Sequence of chain 2.A:
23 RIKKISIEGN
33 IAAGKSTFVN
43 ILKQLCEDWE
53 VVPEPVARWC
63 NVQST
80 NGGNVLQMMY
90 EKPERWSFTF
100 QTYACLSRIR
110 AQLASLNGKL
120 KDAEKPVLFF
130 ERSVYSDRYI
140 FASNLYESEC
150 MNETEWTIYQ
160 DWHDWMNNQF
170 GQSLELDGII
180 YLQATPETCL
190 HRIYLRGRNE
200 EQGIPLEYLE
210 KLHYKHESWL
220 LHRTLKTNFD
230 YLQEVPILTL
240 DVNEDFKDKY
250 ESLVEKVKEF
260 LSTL

Binding-site contacts:
Ligand atom C2' contacts residue ILE33 of chain 2.A at 3.9 Å (hydrophobic).
Ligand atom O1 contacts residue ILE33 of chain 2.A at 3.6 Å.
Ligand atom O1 contacts residue PHE140 of chain 2.A at 3.2 Å.
Ligand atom C3' contacts residue GLU200 of chain 2.A at 3.1 Å.
Ligand atom O5' contacts residue GLU56 of chain 2.A at 2.5 Å (salt-bridge).
Ligand atom C4 contacts residue PHE140 of chain 2.A at 3.7 Å (hydrophobic).
Ligand atom C3' contacts residue TYR89 of chain 2.A at 3.7 Å (hydrophobic).
Ligand atom C2' contacts residue TYR89 of chain 2.A at 3.5 Å (hydrophobic).
Ligand atom N4 contacts residue PHE140 of chain 2.A at 3.6 Å.
Ligand atom C2 contacts residue PHE140 of chain 2.A at 3.6 Å (hydrophobic).
Ligand atom C5' contacts residue GLU56 of chain 2.A at 3.3 Å.
Ligand atom N4 contacts residue ASP136 of chain 2.A at 2.9 Å (salt-bridge).
Ligand atom O2 contacts residue PHE140 of chain 2.A at 3.7 Å.
Ligand atom C5 contacts residue ASP136 of chain 2.A at 3.8 Å.
Ligand atom C6 contacts residue ARG131 of chain 2.A at 3.7 Å.
Ligand atom N3 contacts residue PHE140 of chain 2.A at 3.4 Å.
Ligand atom C6 contacts residue TRP61 of chain 2.A at 3.8 Å (hydrophobic).
Ligand atom N3 contacts residue GLN100 of chain 2.A at 3.0 Å (h-bond).
Ligand atom C5' contacts residue GLU200 of chain 2.A at 3.9 Å.
Ligand atom N3 contacts residue PHE99 of chain 2.A at 3.6 Å.
Ligand atom C5' contacts residue VAL58 of chain 2.A at 3.9 Å (hydrophobic).
Ligand atom O1 contacts residue ARG131 of chain 2.A at 3.0 Å (salt-bridge).
Ligand atom O4' contacts residue TRP61 of chain 2.A at 3.5 Å.
Ligand atom O3' contacts residue GLU200 of chain 2.A at 2.6 Å (salt-bridge).
Ligand atom C4 contacts residue GLN100 of chain 2.A at 3.8 Å.
Ligand atom C4' contacts residue GLU200 of chain 2.A at 3.6 Å.
Ligand atom C5 contacts residue GLU56 of chain 2.A at 3.8 Å.
Ligand atom O3' contacts residue TYR89 of chain 2.A at 2.7 Å (h-bond).
Ligand atom O4' contacts residue LEU85 of chain 2.A at 3.9 Å.
Ligand atom C4 contacts residue ASP136 of chain 2.A at 3.7 Å.
Ligand atom C6 contacts residue GLU56 of chain 2.A at 3.8 Å.
Ligand atom O2 contacts residue MET88 of chain 2.A at 3.4 Å.
Ligand atom C2 contacts residue GLN100 of chain 2.A at 3.7 Å.
Ligand atom O2 contacts residue GLN100 of chain 2.A at 3.5 Å (h-bond).
Ligand atom N4 contacts residue GLN100 of chain 2.A at 3.0 Å (h-bond).
Ligand atom C2' contacts residue PHE140 of chain 2.A at 4.0 Å (hydrophobic).
Ligand atom O3' contacts residue ILE33 of chain 2.A at 4.0 Å.
Ligand atom O5' contacts residue ARG131 of chain 2.A at 3.1 Å (salt-bridge).
Ligand atom C2 contacts residue PHE99 of chain 2.A at 3.5 Å (hydrophobic).
Ligand atom O2 contacts residue PHE99 of chain 2.A at 3.6 Å.

A protein and the small-molecule ligand that binds it are described below.
Small molecule (SMILES): Nc1ccn([C@@H]2O[C@H](CO)[C@@H](O)[C@@H]2O)c(=O)n1